Sequence of chain 1.A:
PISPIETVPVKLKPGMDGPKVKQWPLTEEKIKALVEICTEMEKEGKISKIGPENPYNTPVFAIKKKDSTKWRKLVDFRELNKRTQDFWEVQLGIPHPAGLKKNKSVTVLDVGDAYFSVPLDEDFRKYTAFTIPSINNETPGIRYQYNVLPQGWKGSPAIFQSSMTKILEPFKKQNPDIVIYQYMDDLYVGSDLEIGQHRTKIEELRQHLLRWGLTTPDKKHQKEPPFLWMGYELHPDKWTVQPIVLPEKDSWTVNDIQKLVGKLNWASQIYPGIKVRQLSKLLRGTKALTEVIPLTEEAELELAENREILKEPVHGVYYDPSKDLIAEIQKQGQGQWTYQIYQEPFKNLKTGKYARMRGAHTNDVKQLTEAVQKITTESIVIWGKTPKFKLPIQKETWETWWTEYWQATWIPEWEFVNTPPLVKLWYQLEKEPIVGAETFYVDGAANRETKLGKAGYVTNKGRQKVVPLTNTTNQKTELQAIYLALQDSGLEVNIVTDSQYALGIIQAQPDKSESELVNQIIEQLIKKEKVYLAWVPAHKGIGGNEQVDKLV

The small molecule below binds the protein below.
Small molecule (SMILES): Cc1cc(C#N)cc(C)c1Oc1nc(Nc2ccc(C#N)cc2)nc(N)c1Br

Binding-site contacts:
Ligand atom C3 contacts residue LEU100 of chain 1.A at 3.6 Å (hydrophobic).
Ligand atom C26 contacts residue LYS102 of chain 1.A at 3.5 Å.
Ligand atom C15 contacts residue LYS101 of chain 1.A at 3.4 Å.
Ligand atom C21 contacts residue TYR318 of chain 1.A at 3.4 Å (hydrophobic).
Ligand atom C2 contacts residue TYR181 of chain 1.A at 3.6 Å (hydrophobic).
Ligand atom C4 contacts residue TYR181 of chain 1.A at 3.7 Å (hydrophobic).
Ligand atom C22 contacts residue HIS235 of chain 1.A at 3.4 Å.
Ligand atom C21 contacts residue LYS102 of chain 1.A at 3.6 Å.
Ligand atom N18 contacts residue LYS101 of chain 1.A at 2.5 Å (salt-bridge).
Ligand atom C6 contacts residue TYR188 of chain 1.A at 3.6 Å (hydrophobic).
Ligand atom C3 contacts residue TYR181 of chain 1.A at 3.4 Å (hydrophobic).
Ligand atom C6' contacts residue VAL106 of chain 1.A at 3.5 Å (hydrophobic).
Ligand atom C4' contacts residue TYR181 of chain 1.A at 3.5 Å (hydrophobic).
Ligand atom C26 contacts residue ASN103 of chain 1.A at 3.5 Å.
Ligand atom N18 contacts residue LEU100 of chain 1.A at 3.2 Å.
Ligand atom N27 contacts residue PHE227 of chain 1.A at 3.4 Å.
Ligand atom C4 contacts residue TYR188 of chain 1.A at 3.8 Å (hydrophobic).
Ligand atom N16 contacts residue LYS101 of chain 1.A at 3.5 Å.
Ligand atom C24 contacts residue HIS235 of chain 1.A at 3.6 Å.
Ligand atom N16 contacts residue LYS102 of chain 1.A at 2.6 Å (salt-bridge).
Ligand atom C15 contacts residue LEU100 of chain 1.A at 3.8 Å (hydrophobic).
Ligand atom C5 contacts residue LEU234 of chain 1.A at 3.7 Å (hydrophobic).
Ligand atom N4' contacts residue TRP229 of chain 1.A at 3.0 Å.
Ligand atom N27 contacts residue PRO225 of chain 1.A at 3.3 Å.
Ligand atom C15 contacts residue LYS102 of chain 1.A at 3.2 Å.
Ligand atom N18 contacts residue LYS102 of chain 1.A at 2.4 Å (salt-bridge).
Ligand atom N12 contacts residue VAL106 of chain 1.A at 3.8 Å.
Ligand atom N4' contacts residue TYR181 of chain 1.A at 3.7 Å.
Ligand atom C26 contacts residue VAL106 of chain 1.A at 3.5 Å (hydrophobic).
Ligand atom C22 contacts residue TYR318 of chain 1.A at 3.4 Å (hydrophobic).
Ligand atom BR contacts residue VAL179 of chain 1.A at 3.3 Å.
Ligand atom C11 contacts residue LYS102 of chain 1.A at 2.8 Å.
Ligand atom C2 contacts residue LEU100 of chain 1.A at 3.7 Å (hydrophobic).
Ligand atom N5 contacts residue TYR318 of chain 1.A at 3.2 Å.
Ligand atom C2' contacts residue TYR181 of chain 1.A at 3.4 Å (hydrophobic).
Ligand atom C5 contacts residue TYR188 of chain 1.A at 3.3 Å (hydrophobic).
Ligand atom C25 contacts residue VAL106 of chain 1.A at 3.6 Å (hydrophobic).
Ligand atom C27 contacts residue PHE227 of chain 1.A at 3.5 Å (hydrophobic).
Ligand atom N5 contacts residue LYS102 of chain 1.A at 2.8 Å (salt-bridge).
Ligand atom C23 contacts residue HIS235 of chain 1.A at 3.3 Å.